Binding-site contacts:
Ligand atom C4 contacts residue ILE174 of chain 1.A at 3.9 Å (hydrophobic).
Ligand atom C69 contacts residue PHE73 of chain 1.A at 3.8 Å (hydrophobic).
Ligand atom C54 contacts residue ALA319 of chain 1.A at 3.9 Å (hydrophobic).
Ligand atom C26 contacts residue ALA426 of chain 1.A at 3.6 Å (hydrophobic).
Ligand atom C65 contacts residue ALA254 of chain 1.A at 3.9 Å (hydrophobic).
Ligand atom O3 contacts residue ASN179 of chain 1.A at 2.6 Å (h-bond).
Ligand atom O3 contacts residue SER177 of chain 1.A at 3.9 Å.
Ligand atom C44 contacts residue TRP320 of chain 1.A at 3.7 Å (hydrophobic).
Ligand atom C35 contacts residue TYR61 of chain 1.A at 3.9 Å (hydrophobic).
Ligand atom C15 contacts residue PHE323 of chain 1.A at 3.8 Å (hydrophobic).
Ligand atom C32 contacts residue TYR61 of chain 1.A at 3.7 Å (hydrophobic).
Ligand atom O2 contacts residue MET60 of chain 1.A at 3.9 Å.
Ligand atom C44 contacts residue PHE32 of chain 1.A at 3.7 Å (hydrophobic).
Ligand atom C40 contacts residue GLY321 of chain 1.A at 3.8 Å.
Ligand atom C63 contacts residue ALA254 of chain 1.A at 3.9 Å (hydrophobic).
Ligand atom C1 contacts residue ILE174 of chain 1.A at 3.9 Å (hydrophobic).
Ligand atom S1 contacts residue ASN179 of chain 1.A at 3.9 Å.
Ligand atom O6 contacts residue PHE32 of chain 1.A at 3.9 Å.
Ligand atom O6 contacts residue ARG178 of chain 1.A at 3.6 Å.
Ligand atom C9 contacts residue MET60 of chain 1.A at 3.9 Å (hydrophobic).
Ligand atom O3 contacts residue HIS33 of chain 1.A at 3.6 Å.
Ligand atom O2 contacts residue HIS33 of chain 1.A at 3.0 Å (h-bond).
Ligand atom O3 contacts residue ARG178 of chain 1.A at 3.3 Å.
Ligand atom S1 contacts residue ARG62 of chain 1.A at 3.7 Å.
Ligand atom C9 contacts residue PHE32 of chain 1.A at 3.9 Å (hydrophobic).
Ligand atom C13 contacts residue ALA63 of chain 1.A at 4.0 Å (hydrophobic).
Ligand atom C35 contacts residue HEM1 of chain 1.C at 3.9 Å.
Ligand atom O2 contacts residue PHE32 of chain 1.A at 3.4 Å.
Ligand atom C50 contacts residue ALA426 of chain 1.A at 3.6 Å (hydrophobic).
Ligand atom S1 contacts residue HIS33 of chain 1.A at 4.0 Å.
Ligand atom C13 contacts residue MET60 of chain 1.A at 3.4 Å (hydrophobic).
Ligand atom C35 contacts residue GLY321 of chain 1.A at 3.9 Å.
Ligand atom C13 contacts residue PHE323 of chain 1.A at 3.8 Å (hydrophobic).
Ligand atom O4 contacts residue ARG62 of chain 1.A at 2.5 Å (salt-bridge).
Ligand atom C50 contacts residue THR427 of chain 1.A at 3.9 Å.
Ligand atom C15 contacts residue MET60 of chain 1.A at 3.9 Å (hydrophobic).
Ligand atom O4 contacts residue HIS33 of chain 1.A at 3.9 Å.
Ligand atom C40 contacts residue TRP320 of chain 1.A at 3.7 Å (hydrophobic).
Ligand atom C69 contacts residue VAL78 of chain 1.A at 3.7 Å (hydrophobic).
Ligand atom C23 contacts residue ALA426 of chain 1.A at 4.0 Å (hydrophobic).

This protein binds this small molecule.
Small molecule (SMILES): CC(C)CCC[C@@H](C)[C@H]1CC[C@H]2[C@@H]3CC=C4C[C@@H](OS(=O)(=O)O)CC[C@]4(C)[C@H]3CC[C@]12C

Sequence of chain 1.A:
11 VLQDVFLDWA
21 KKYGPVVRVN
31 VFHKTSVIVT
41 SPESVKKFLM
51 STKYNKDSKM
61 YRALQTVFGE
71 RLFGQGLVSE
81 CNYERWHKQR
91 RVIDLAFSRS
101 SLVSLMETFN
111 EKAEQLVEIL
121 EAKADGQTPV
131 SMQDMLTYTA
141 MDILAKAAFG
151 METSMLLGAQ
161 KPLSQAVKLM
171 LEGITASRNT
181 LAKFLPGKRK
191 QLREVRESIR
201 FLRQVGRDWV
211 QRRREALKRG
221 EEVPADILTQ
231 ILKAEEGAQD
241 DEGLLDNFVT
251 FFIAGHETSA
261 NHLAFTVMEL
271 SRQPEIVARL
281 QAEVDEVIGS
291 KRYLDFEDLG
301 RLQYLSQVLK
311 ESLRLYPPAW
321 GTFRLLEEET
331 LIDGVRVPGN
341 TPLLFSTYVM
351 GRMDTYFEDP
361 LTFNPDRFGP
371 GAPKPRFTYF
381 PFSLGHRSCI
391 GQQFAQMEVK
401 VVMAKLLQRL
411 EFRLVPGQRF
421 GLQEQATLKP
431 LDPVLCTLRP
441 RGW